Binding-site contacts:
Ligand atom C11 contacts residue OLC1 of chain 1.D at 3.6 Å.
Ligand atom O2A contacts residue VAL306 of chain 1.A at 3.7 Å.
Ligand atom N1 contacts residue PHE312 of chain 1.A at 3.6 Å.
Ligand atom C8 contacts residue TRP309 of chain 1.A at 3.8 Å (hydrophobic).
Ligand atom N3 contacts residue PHE313 of chain 1.A at 3.5 Å.
Ligand atom C6 contacts residue TRP85 of chain 1.A at 3.8 Å (hydrophobic).
Ligand atom C16 contacts residue PHE177 of chain 1.A at 3.5 Å (hydrophobic).
Ligand atom O2A contacts residue PHE313 of chain 1.A at 3.7 Å.
Ligand atom CL2 contacts residue VAL339 of chain 1.A at 3.4 Å.
Ligand atom C9 contacts residue VAL90 of chain 1.A at 3.7 Å (hydrophobic).
Ligand atom O2A contacts residue CYS310 of chain 1.A at 3.7 Å.
Ligand atom C6 contacts residue LEU162 of chain 1.A at 3.7 Å (hydrophobic).
Ligand atom C15 contacts residue TRP309 of chain 1.A at 3.6 Å (hydrophobic).
Ligand atom C20 contacts residue PHE313 of chain 1.A at 3.5 Å (hydrophobic).
Ligand atom N2 contacts residue ASP89 of chain 1.A at 3.6 Å.
Ligand atom C6 contacts residue CYS161 of chain 1.A at 3.6 Å (hydrophobic).
Ligand atom O1 contacts residue TRP309 of chain 1.A at 3.4 Å.
Ligand atom CL2 contacts residue PHE312 of chain 1.A at 2.6 Å.
Ligand atom C9 contacts residue OLC1 of chain 1.D at 3.4 Å.
Ligand atom C19 contacts residue PHE313 of chain 1.A at 3.8 Å (hydrophobic).
Ligand atom C8 contacts residue ASP89 of chain 1.A at 3.5 Å.
Ligand atom C5 contacts residue LEU162 of chain 1.A at 3.7 Å (hydrophobic).
Ligand atom C13 contacts residue PHE177 of chain 1.A at 3.7 Å (hydrophobic).
Ligand atom C12 contacts residue TRP309 of chain 1.A at 3.7 Å (hydrophobic).
Ligand atom C16 contacts residue PHE305 of chain 1.A at 3.8 Å (hydrophobic).
Ligand atom C23 contacts residue VAL306 of chain 1.A at 3.9 Å (hydrophobic).
Ligand atom C20 contacts residue TRP309 of chain 1.A at 3.4 Å (hydrophobic).
Ligand atom C12 contacts residue PHE312 of chain 1.A at 3.9 Å (hydrophobic).
Ligand atom C11 contacts residue SER93 of chain 1.A at 3.9 Å.
Ligand atom C5 contacts residue CYS161 of chain 1.A at 3.9 Å (hydrophobic).
Ligand atom C14 contacts residue PHE177 of chain 1.A at 3.8 Å (hydrophobic).
Ligand atom C17 contacts residue PHE305 of chain 1.A at 3.5 Å (hydrophobic).
Ligand atom C23 contacts residue PHE313 of chain 1.A at 3.7 Å (hydrophobic).
Ligand atom C22 contacts residue LEU181 of chain 1.A at 3.8 Å (hydrophobic).
Ligand atom C5 contacts residue TRP85 of chain 1.A at 3.6 Å (hydrophobic).
Ligand atom C7 contacts residue ASP89 of chain 1.A at 3.4 Å.
Ligand atom C8 contacts residue PHE312 of chain 1.A at 3.8 Å (hydrophobic).
Ligand atom C7 contacts residue VAL339 of chain 1.A at 3.7 Å (hydrophobic).
Ligand atom CL1 contacts residue ASN336 of chain 1.A at 3.5 Å.
Ligand atom C17 contacts residue PHE177 of chain 1.A at 3.7 Å (hydrophobic).

Sequence of chain 1.A:
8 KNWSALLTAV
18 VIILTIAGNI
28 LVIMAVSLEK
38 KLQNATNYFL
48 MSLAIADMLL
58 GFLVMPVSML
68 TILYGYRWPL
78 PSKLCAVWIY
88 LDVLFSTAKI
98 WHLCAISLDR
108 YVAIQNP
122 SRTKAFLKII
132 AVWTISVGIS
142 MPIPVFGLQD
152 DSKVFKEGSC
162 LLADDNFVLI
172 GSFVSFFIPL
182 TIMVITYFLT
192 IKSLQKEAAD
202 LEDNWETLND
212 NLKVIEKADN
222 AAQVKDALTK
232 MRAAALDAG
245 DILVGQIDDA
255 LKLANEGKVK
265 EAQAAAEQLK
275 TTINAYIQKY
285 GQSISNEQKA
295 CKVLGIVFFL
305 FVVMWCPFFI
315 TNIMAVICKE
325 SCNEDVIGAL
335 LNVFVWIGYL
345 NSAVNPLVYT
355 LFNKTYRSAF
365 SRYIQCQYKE

This protein binds this small molecule.
Small molecule (SMILES): O=C1CCc2ccc(OCCCCN3CCN(c4cccc(Cl)c4Cl)CC3)cc2N1